Binding-site contacts:
Ligand atom O17 contacts residue PRO216 of chain 1.A at 3.6 Å.
Ligand atom C15 contacts residue GLU229 of chain 1.A at 3.5 Å.
Ligand atom C71 contacts residue SER215 of chain 1.A at 3.5 Å.
Ligand atom C11 contacts residue SER215 of chain 1.A at 3.9 Å.
Ligand atom O08 contacts residue TRP130 of chain 1.A at 3.8 Å.
Ligand atom O14 contacts residue ARG301 of chain 1.A at 3.6 Å.
Ligand atom N32 contacts residue GLU118 of chain 1.A at 2.8 Å (salt-bridge).
Ligand atom O14 contacts residue ASN218 of chain 1.A at 3.3 Å.
Ligand atom O20 contacts residue TRP130 of chain 1.A at 3.7 Å.
Ligand atom N32 contacts residue TRP130 of chain 1.A at 3.8 Å.
Ligand atom C15 contacts residue LEU228 of chain 1.A at 3.1 Å (hydrophobic).
Ligand atom C10 contacts residue ARG301 of chain 1.A at 3.8 Å.
Ligand atom O17 contacts residue LEU228 of chain 1.A at 2.7 Å (h-bond).
Ligand atom O16 contacts residue ASN218 of chain 1.A at 3.4 Å (h-bond).
Ligand atom C09 contacts residue GLU131 of chain 1.A at 3.8 Å.
Ligand atom C15 contacts residue ASN218 of chain 1.A at 3.6 Å.
Ligand atom C71 contacts residue ASP127 of chain 1.A at 3.2 Å.
Ligand atom C71 contacts residue SAH1 of chain 1.B at 3.3 Å.
Ligand atom N07 contacts residue GLU131 of chain 1.A at 3.2 Å (salt-bridge).
Ligand atom N18 contacts residue SER215 of chain 1.A at 2.8 Å (h-bond).
Ligand atom C24 contacts residue VAL116 of chain 1.A at 3.8 Å (hydrophobic).
Ligand atom O19 contacts residue ASN255 of chain 1.A at 3.4 Å (h-bond).
Ligand atom C24 contacts residue TRP130 of chain 1.A at 3.7 Å (hydrophobic).
Ligand atom C71 contacts residue ASN214 of chain 1.A at 3.1 Å.
Ligand atom N18 contacts residue ASN214 of chain 1.A at 3.0 Å (h-bond).
Ligand atom C25 contacts residue ASP115 of chain 1.A at 3.7 Å.
Ligand atom O30 contacts residue ASP115 of chain 1.A at 2.7 Å (salt-bridge).
Ligand atom O16 contacts residue GLU229 of chain 1.A at 3.6 Å.
Ligand atom C04 contacts residue TRP130 of chain 1.A at 3.6 Å (hydrophobic).
Ligand atom O19 contacts residue ASN214 of chain 1.A at 3.8 Å.
Ligand atom O30 contacts residue VAL116 of chain 1.A at 3.1 Å (h-bond).
Ligand atom C13 contacts residue LEU228 of chain 1.A at 3.9 Å (hydrophobic).
Ligand atom C24 contacts residue GLU118 of chain 1.A at 3.8 Å.
Ligand atom O21 contacts residue TRP130 of chain 1.A at 3.6 Å (h-bond).
Ligand atom C12 contacts residue LEU228 of chain 1.A at 3.5 Å (hydrophobic).
Ligand atom C23 contacts residue GLU118 of chain 1.A at 3.7 Å.
Ligand atom O19 contacts residue GLU131 of chain 1.A at 2.6 Å (salt-bridge).
Ligand atom C10 contacts residue GLU131 of chain 1.A at 3.4 Å.
Ligand atom C09 contacts residue ARG301 of chain 1.A at 3.5 Å.
Ligand atom N07 contacts residue ARG301 of chain 1.A at 3.9 Å.

Sequence of chain 1.A:
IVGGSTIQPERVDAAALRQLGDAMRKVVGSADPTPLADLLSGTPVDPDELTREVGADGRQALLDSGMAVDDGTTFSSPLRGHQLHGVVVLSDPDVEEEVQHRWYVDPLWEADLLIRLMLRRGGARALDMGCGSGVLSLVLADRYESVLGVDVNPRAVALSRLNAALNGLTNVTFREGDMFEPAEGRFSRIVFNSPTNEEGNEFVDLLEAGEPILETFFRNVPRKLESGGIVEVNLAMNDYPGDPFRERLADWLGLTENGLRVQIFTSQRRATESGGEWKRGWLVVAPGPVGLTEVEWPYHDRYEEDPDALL

The small molecule below binds the protein below.
Small molecule (SMILES): CN[C@@H]1[C@@H](O)[C@@H](O[C@@H]2[C@@H](O)[C@H](O[C@H]3O[C@H](CN)[C@@H](O)[C@H](O)[C@H]3N)[C@@H](N)C[C@H]2N)O[C@H](CO)[C@H]1O